Sequence of chain 1.A:
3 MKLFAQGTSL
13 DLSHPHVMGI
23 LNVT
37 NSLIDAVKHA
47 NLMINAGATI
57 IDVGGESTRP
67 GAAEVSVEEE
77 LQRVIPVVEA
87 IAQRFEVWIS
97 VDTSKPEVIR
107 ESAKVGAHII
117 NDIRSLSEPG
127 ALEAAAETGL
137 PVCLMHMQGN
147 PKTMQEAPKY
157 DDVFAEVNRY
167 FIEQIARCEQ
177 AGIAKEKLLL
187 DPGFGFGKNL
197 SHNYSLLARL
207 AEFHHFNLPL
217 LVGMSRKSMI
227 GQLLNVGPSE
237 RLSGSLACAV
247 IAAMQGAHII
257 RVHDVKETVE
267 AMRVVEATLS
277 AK

Binding-site contacts:
Ligand atom C14 contacts residue THR64 of chain 1.A at 3.2 Å.
Ligand atom C10 contacts residue LYS223 of chain 1.A at 3.7 Å.
Ligand atom C10 contacts residue PHE192 of chain 1.A at 3.9 Å (hydrophobic).
Ligand atom N19 contacts residue ASP187 of chain 1.A at 2.8 Å (salt-bridge).
Ligand atom N19 contacts residue LEU217 of chain 1.A at 3.7 Å.
Ligand atom C11 contacts residue ASP187 of chain 1.A at 3.3 Å.
Ligand atom O21 contacts residue LYS223 of chain 1.A at 2.9 Å (salt-bridge).
Ligand atom N18 contacts residue MET141 of chain 1.A at 3.5 Å (h-bond).
Ligand atom N18 contacts residue ASP187 of chain 1.A at 2.8 Å (salt-bridge).
Ligand atom C3 contacts residue ARG222 of chain 1.A at 3.5 Å.
Ligand atom C1 contacts residue ARG222 of chain 1.A at 3.4 Å.
Ligand atom C10 contacts residue MET141 of chain 1.A at 3.8 Å (hydrophobic).
Ligand atom C7 contacts residue ARG257 of chain 1.A at 3.8 Å.
Ligand atom O21 contacts residue PHE192 of chain 1.A at 3.8 Å.
Ligand atom C5 contacts residue LYS223 of chain 1.A at 3.9 Å.
Ligand atom O22 contacts residue ARG257 of chain 1.A at 3.2 Å (salt-bridge).
Ligand atom C9 contacts residue PHE192 of chain 1.A at 3.7 Å (hydrophobic).
Ligand atom C7 contacts residue PHE192 of chain 1.A at 3.7 Å (hydrophobic).
Ligand atom C9 contacts residue ARG257 of chain 1.A at 3.2 Å.
Ligand atom N19 contacts residue ASN117 of chain 1.A at 2.8 Å (h-bond).
Ligand atom C11 contacts residue MET141 of chain 1.A at 3.8 Å (hydrophobic).
Ligand atom C2 contacts residue HIS259 of chain 1.A at 3.5 Å.
Ligand atom C10 contacts residue ASP187 of chain 1.A at 3.9 Å.
Ligand atom N17 contacts residue ARG257 of chain 1.A at 3.2 Å.
Ligand atom O21 contacts residue GLY219 of chain 1.A at 3.2 Å (h-bond).
Ligand atom C11 contacts residue ASN117 of chain 1.A at 3.6 Å.
Ligand atom C13 contacts residue ASP98 of chain 1.A at 3.3 Å.
Ligand atom N16 contacts residue ASN117 of chain 1.A at 3.2 Å (h-bond).
Ligand atom C4 contacts residue HIS259 of chain 1.A at 3.8 Å.
Ligand atom C12 contacts residue LYS223 of chain 1.A at 3.8 Å.
Ligand atom N20 contacts residue LYS223 of chain 1.A at 3.9 Å.
Ligand atom N15 contacts residue LYS223 of chain 1.A at 3.2 Å (salt-bridge).
Ligand atom C13 contacts residue ARG257 of chain 1.A at 3.2 Å.
Ligand atom C8 contacts residue ARG257 of chain 1.A at 3.6 Å.
Ligand atom N15 contacts residue ARG257 of chain 1.A at 3.4 Å (salt-bridge).
Ligand atom C7 contacts residue LYS223 of chain 1.A at 3.8 Å.
Ligand atom S23 contacts residue ARG257 of chain 1.A at 3.5 Å (salt-bridge).
Ligand atom N15 contacts residue PHE192 of chain 1.A at 3.4 Å.
Ligand atom N16 contacts residue ARG257 of chain 1.A at 3.8 Å.
Ligand atom S23 contacts residue THR64 of chain 1.A at 3.6 Å.

This small molecule binds to this protein.
Small molecule (SMILES): Cn1c(SCC(=O)Nc2ccccc2)nc2c(=O)[nH]c(N)nc21